Binding-site contacts:
Ligand atom CAI contacts residue TYR36 of chain 1.A at 3.3 Å (hydrophobic).
Ligand atom CAC contacts residue TYR95 of chain 1.C at 3.3 Å (hydrophobic).
Ligand atom CAL contacts residue ILE64 of chain 1.A at 3.9 Å (hydrophobic).
Ligand atom CAV contacts residue PRO1 of chain 1.A at 3.4 Å (hydrophobic).
Ligand atom CAE contacts residue PRO1 of chain 1.A at 3.4 Å (hydrophobic).
Ligand atom CAL contacts residue TYR95 of chain 1.C at 3.8 Å (hydrophobic).
Ligand atom CAH contacts residue PHE113 of chain 1.A at 3.6 Å (hydrophobic).
Ligand atom CAC contacts residue PRO1 of chain 1.A at 3.9 Å (hydrophobic).
Ligand atom CAI contacts residue PHE113 of chain 1.A at 3.8 Å (hydrophobic).
Ligand atom CAJ contacts residue PRO33 of chain 1.A at 3.6 Å (hydrophobic).
Ligand atom CAE contacts residue TYR95 of chain 1.C at 3.4 Å (hydrophobic).
Ligand atom CAJ contacts residue IPA1 of chain 1.H at 3.9 Å.
Ligand atom OAB contacts residue ASN97 of chain 1.C at 2.6 Å (h-bond).
Ligand atom CAF contacts residue HIS62 of chain 1.A at 3.9 Å.
Ligand atom OAB contacts residue HIS62 of chain 1.A at 3.8 Å.
Ligand atom OAB contacts residue MET2 of chain 1.A at 3.2 Å.
Ligand atom NAP contacts residue SER63 of chain 1.A at 3.8 Å.
Ligand atom CAF contacts residue SER63 of chain 1.A at 3.7 Å.
Ligand atom CAX contacts residue PRO1 of chain 1.A at 3.8 Å (hydrophobic).
Ligand atom NBA contacts residue ILE64 of chain 1.A at 3.7 Å.
Ligand atom NBA contacts residue PRO1 of chain 1.A at 3.2 Å (h-bond).
Ligand atom CAT contacts residue MET2 of chain 1.A at 3.9 Å (hydrophobic).
Ligand atom NAO contacts residue ILE64 of chain 1.A at 3.8 Å.
Ligand atom CAD contacts residue VAL106 of chain 1.A at 3.8 Å (hydrophobic).
Ligand atom CAY contacts residue TYR36 of chain 1.A at 3.6 Å (hydrophobic).
Ligand atom CAT contacts residue ASN97 of chain 1.C at 3.4 Å.
Ligand atom CAD contacts residue HIS62 of chain 1.A at 3.7 Å.
Ligand atom NAQ contacts residue LYS32 of chain 1.A at 3.3 Å (salt-bridge).
Ligand atom NAP contacts residue ILE64 of chain 1.A at 3.0 Å (h-bond).
Ligand atom NAO contacts residue PRO1 of chain 1.A at 3.6 Å.
Ligand atom NAO contacts residue LYS32 of chain 1.A at 3.0 Å (salt-bridge).
Ligand atom CAG contacts residue PRO33 of chain 1.A at 3.6 Å (hydrophobic).
Ligand atom CAU contacts residue PRO33 of chain 1.A at 3.8 Å (hydrophobic).
Ligand atom CAH contacts residue TYR36 of chain 1.A at 3.6 Å (hydrophobic).
Ligand atom CAT contacts residue VAL106 of chain 1.A at 3.8 Å (hydrophobic).
Ligand atom CAD contacts residue ASN97 of chain 1.C at 3.5 Å.
Ligand atom CAL contacts residue PRO1 of chain 1.A at 3.5 Å (hydrophobic).
Ligand atom CAK contacts residue TYR36 of chain 1.A at 3.5 Å (hydrophobic).
Ligand atom NAP contacts residue PRO1 of chain 1.A at 3.5 Å (h-bond).
Ligand atom CAF contacts residue ILE64 of chain 1.A at 3.7 Å (hydrophobic).

The small molecule below binds the protein below.
Small molecule (SMILES): COCCOc1ccc2nc(-c3cn(-c4ccc(O)cc4)nn3)ccc2c1

Sequence of chain 1.A:
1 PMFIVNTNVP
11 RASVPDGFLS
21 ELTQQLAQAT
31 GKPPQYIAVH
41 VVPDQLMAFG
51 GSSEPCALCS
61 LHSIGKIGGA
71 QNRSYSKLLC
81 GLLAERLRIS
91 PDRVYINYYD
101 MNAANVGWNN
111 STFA

Sequence of chain 1.C:
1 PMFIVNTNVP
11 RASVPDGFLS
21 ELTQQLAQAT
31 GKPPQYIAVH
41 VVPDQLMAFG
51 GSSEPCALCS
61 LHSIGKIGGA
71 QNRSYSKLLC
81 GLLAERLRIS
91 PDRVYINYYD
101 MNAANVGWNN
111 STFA